A small-molecule ligand and the protein it binds are described below.
Small molecule (SMILES): CC(C)C[C@H](NC(=O)[C@H](CCCCN)NC(=O)[C@H](CCCCN)NC(=O)[C@H](CC1=NC=NC1)NC(=O)[C@H](CCCCN)NC(=O)[C@@H]1CCCN1C(=O)[C@H](C)N)C(=O)N[C@H](C=O)CCCCN

Sequence of chain 1.H:
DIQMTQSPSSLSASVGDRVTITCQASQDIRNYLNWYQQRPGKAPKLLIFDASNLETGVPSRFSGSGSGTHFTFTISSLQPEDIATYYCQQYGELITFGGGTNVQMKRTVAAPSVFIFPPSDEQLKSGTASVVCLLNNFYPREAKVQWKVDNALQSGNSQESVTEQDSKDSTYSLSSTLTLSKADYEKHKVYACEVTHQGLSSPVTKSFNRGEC

Sequence of chain 1.G:
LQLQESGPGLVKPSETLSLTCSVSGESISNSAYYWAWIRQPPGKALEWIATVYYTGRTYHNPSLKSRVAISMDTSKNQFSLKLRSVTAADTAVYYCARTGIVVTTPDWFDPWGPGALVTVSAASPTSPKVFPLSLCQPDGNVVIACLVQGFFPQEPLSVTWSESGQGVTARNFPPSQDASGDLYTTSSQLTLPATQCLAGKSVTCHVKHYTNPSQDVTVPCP

Binding-site contacts:
Ligand atom CD contacts residue THR106 of chain 1.G at 3.7 Å.
Ligand atom NZ contacts residue TYR91 of chain 1.H at 2.7 Å (h-bond).
Ligand atom O contacts residue TYR32 of chain 1.H at 3.5 Å (h-bond).
Ligand atom O contacts residue THR105 of chain 1.G at 2.9 Å (h-bond).
Ligand atom N contacts residue TYR32 of chain 1.H at 3.0 Å (h-bond).
Ligand atom CG contacts residue VAL104 of chain 1.G at 3.8 Å (hydrophobic).
Ligand atom NZ contacts residue GLY101 of chain 1.G at 2.7 Å (h-bond).
Ligand atom CB contacts residue VAL103 of chain 1.G at 3.8 Å (hydrophobic).
Ligand atom CB contacts residue THR105 of chain 1.G at 3.8 Å.
Ligand atom CD contacts residue ALA33 of chain 1.G at 3.4 Å (hydrophobic).
Ligand atom CE contacts residue ILE102 of chain 1.G at 3.1 Å (hydrophobic).
Ligand atom O contacts residue THR105 of chain 1.G at 3.7 Å.
Ligand atom CE contacts residue TYR91 of chain 1.H at 3.1 Å (hydrophobic).
Ligand atom CG contacts residue VAL103 of chain 1.G at 3.7 Å (hydrophobic).
Ligand atom O contacts residue VAL104 of chain 1.G at 3.2 Å.
Ligand atom NZ contacts residue TYR34 of chain 1.G at 3.3 Å.
Ligand atom CE contacts residue GLY101 of chain 1.G at 3.5 Å.
Ligand atom NZ contacts residue ALA33 of chain 1.G at 2.3 Å (h-bond).
Ligand atom CG contacts residue THR105 of chain 1.G at 3.8 Å.
Ligand atom C contacts residue TYR32 of chain 1.H at 3.6 Å (hydrophobic).
Ligand atom N contacts residue THR105 of chain 1.G at 3.9 Å.
Ligand atom CB contacts residue VAL103 of chain 1.G at 3.8 Å (hydrophobic).
Ligand atom CE contacts residue ALA33 of chain 1.G at 3.4 Å (hydrophobic).
Ligand atom CD contacts residue ASP28 of chain 1.H at 3.3 Å.
Ligand atom C contacts residue THR105 of chain 1.G at 3.7 Å.
Ligand atom C contacts residue VAL103 of chain 1.G at 3.7 Å (hydrophobic).
Ligand atom NZ contacts residue GLY92 of chain 1.H at 3.6 Å (h-bond).
Ligand atom CD contacts residue TYR91 of chain 1.H at 3.9 Å (hydrophobic).
Ligand atom CB contacts residue TYR32 of chain 1.H at 3.9 Å (hydrophobic).
Ligand atom NE2 contacts residue ARG30 of chain 1.H at 3.6 Å (salt-bridge).
Ligand atom NZ contacts residue ILE102 of chain 1.G at 3.1 Å (h-bond).
Ligand atom CA contacts residue TYR32 of chain 1.H at 3.1 Å (hydrophobic).
Ligand atom CG contacts residue ASP28 of chain 1.H at 3.1 Å.
Ligand atom CD2 contacts residue ARG30 of chain 1.H at 3.6 Å.
Ligand atom NZ contacts residue TYR32 of chain 1.H at 3.8 Å.
Ligand atom N contacts residue VAL103 of chain 1.G at 2.9 Å (h-bond).
Ligand atom C contacts residue THR105 of chain 1.G at 3.8 Å.
Ligand atom CD contacts residue VAL104 of chain 1.G at 3.8 Å (hydrophobic).
Ligand atom CA contacts residue VAL103 of chain 1.G at 3.5 Å (hydrophobic).
Ligand atom CB contacts residue VAL104 of chain 1.G at 3.5 Å (hydrophobic).